Sequence of chain 1.D:
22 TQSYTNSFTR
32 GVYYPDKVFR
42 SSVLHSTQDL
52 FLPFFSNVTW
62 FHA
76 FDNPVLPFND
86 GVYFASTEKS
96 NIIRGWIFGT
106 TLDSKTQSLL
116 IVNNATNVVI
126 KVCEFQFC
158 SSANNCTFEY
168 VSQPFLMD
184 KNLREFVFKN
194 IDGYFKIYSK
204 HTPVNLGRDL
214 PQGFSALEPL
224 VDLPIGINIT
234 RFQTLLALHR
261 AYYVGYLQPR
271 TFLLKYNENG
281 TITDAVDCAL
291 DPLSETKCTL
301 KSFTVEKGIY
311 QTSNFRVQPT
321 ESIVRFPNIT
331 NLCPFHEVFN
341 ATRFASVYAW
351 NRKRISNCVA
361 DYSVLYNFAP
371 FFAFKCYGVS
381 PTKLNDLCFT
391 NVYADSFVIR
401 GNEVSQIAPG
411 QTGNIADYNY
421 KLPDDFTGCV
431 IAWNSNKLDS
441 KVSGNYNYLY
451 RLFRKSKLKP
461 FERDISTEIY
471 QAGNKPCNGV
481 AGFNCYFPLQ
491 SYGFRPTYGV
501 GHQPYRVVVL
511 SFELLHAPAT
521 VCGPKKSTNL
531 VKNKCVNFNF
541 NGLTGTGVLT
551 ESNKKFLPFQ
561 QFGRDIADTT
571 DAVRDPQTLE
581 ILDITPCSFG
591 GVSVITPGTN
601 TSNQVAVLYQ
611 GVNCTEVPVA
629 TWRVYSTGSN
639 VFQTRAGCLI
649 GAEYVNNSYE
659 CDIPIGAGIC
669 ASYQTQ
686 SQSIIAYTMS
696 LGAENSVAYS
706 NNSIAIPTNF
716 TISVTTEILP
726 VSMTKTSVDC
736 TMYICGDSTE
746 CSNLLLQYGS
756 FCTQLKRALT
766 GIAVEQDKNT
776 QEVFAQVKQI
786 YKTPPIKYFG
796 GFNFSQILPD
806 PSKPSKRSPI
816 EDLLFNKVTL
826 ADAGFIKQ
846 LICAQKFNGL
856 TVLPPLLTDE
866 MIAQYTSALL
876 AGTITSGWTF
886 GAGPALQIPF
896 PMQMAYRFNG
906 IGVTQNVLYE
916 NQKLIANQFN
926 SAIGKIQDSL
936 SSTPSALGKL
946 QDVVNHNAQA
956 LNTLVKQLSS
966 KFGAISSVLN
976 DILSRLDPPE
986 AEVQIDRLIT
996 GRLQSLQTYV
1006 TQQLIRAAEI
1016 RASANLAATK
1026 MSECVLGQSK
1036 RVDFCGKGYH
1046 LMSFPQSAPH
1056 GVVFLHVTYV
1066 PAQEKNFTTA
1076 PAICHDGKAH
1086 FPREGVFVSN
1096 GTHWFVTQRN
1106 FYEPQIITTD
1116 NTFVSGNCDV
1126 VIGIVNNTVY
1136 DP

Binding-site contacts:
Ligand atom N2 contacts residue ASN654 of chain 1.D at 2.9 Å (h-bond).
Ligand atom C5 contacts residue ASN654 of chain 1.D at 3.7 Å.
Ligand atom C2 contacts residue ASN654 of chain 1.D at 2.4 Å.
Ligand atom O7 contacts residue ASN654 of chain 1.D at 3.0 Å (h-bond).
Ligand atom C8 contacts residue ASN654 of chain 1.D at 4.3 Å.
Ligand atom C1 contacts residue ASN654 of chain 1.D at 1.4 Å.
Ligand atom C4 contacts residue ASN654 of chain 1.D at 4.2 Å.
Ligand atom C3 contacts residue ASN654 of chain 1.D at 3.8 Å.
Ligand atom C7 contacts residue ASN654 of chain 1.D at 3.1 Å.
Ligand atom O5 contacts residue ASN654 of chain 1.D at 2.4 Å (h-bond).

The small molecule below binds the protein below.
Small molecule (SMILES): CC(=O)N[C@@H]1[C@@H](O)[C@H](O)[C@@H](CO)O[C@H]1O